The protein below binds the small molecule below.
Small molecule (SMILES): CNc1ncnc2c(C)n[nH]c12

Binding-site contacts:
Ligand atom N06 contacts residue LYS35 of chain 1.A at 3.2 Å (salt-bridge).
Ligand atom C11 contacts residue ASN41 of chain 1.A at 3.2 Å.
Ligand atom C04 contacts residue MET108 of chain 1.A at 4.1 Å (hydrophobic).
Ligand atom C04 contacts residue TRP51 of chain 1.A at 3.9 Å (hydrophobic).
Ligand atom C08 contacts residue ASN37 of chain 1.A at 3.4 Å.
Ligand atom C09 contacts residue ASN37 of chain 1.A at 3.7 Å.
Ligand atom N06 contacts residue ASP150 of chain 1.A at 2.8 Å (salt-bridge).
Ligand atom C07 contacts residue SER36 of chain 1.A at 4.2 Å.
Ligand atom N12 contacts residue SER36 of chain 1.A at 3.8 Å.
Ligand atom C11 contacts residue PRO105 of chain 1.A at 3.7 Å (hydrophobic).
Ligand atom N02 contacts residue SER52 of chain 1.A at 2.7 Å (h-bond).
Ligand atom N02 contacts residue TRP51 of chain 1.A at 3.2 Å.
Ligand atom C03 contacts residue TRP51 of chain 1.A at 3.6 Å (hydrophobic).
Ligand atom C03 contacts residue SER52 of chain 1.A at 4.0 Å.
Ligand atom C03 contacts residue ASN41 of chain 1.A at 4.0 Å.
Ligand atom N10 contacts residue ASN37 of chain 1.A at 2.9 Å (h-bond).
Ligand atom C07 contacts residue MET108 of chain 1.A at 4.1 Å (hydrophobic).
Ligand atom C11 contacts residue ASN38 of chain 1.A at 4.1 Å.
Ligand atom C01 contacts residue TRP51 of chain 1.A at 3.6 Å (hydrophobic).
Ligand atom C01 contacts residue TRP102 of chain 1.A at 3.5 Å (hydrophobic).
Ligand atom C09 contacts residue SER36 of chain 1.A at 3.8 Å.
Ligand atom N05 contacts residue ASP150 of chain 1.A at 3.5 Å (salt-bridge).
Ligand atom C11 contacts residue ASN37 of chain 1.A at 3.5 Å.
Ligand atom N02 contacts residue LEU113 of chain 1.A at 3.9 Å.
Ligand atom N05 contacts residue SER52 of chain 1.A at 4.1 Å.
Ligand atom C01 contacts residue SER52 of chain 1.A at 3.2 Å.
Ligand atom C11 contacts residue SER36 of chain 1.A at 3.4 Å.
Ligand atom C01 contacts residue ASN41 of chain 1.A at 3.9 Å.
Ligand atom N10 contacts residue PRO105 of chain 1.A at 3.6 Å.
Ligand atom C01 contacts residue LEU113 of chain 1.A at 3.8 Å (hydrophobic).
Ligand atom C07 contacts residue LYS35 of chain 1.A at 3.0 Å.
Ligand atom C09 contacts residue LYS35 of chain 1.A at 3.6 Å.
Ligand atom N05 contacts residue LYS35 of chain 1.A at 3.7 Å.
Ligand atom N12 contacts residue TRP51 of chain 1.A at 4.0 Å.
Ligand atom C04 contacts residue LYS35 of chain 1.A at 3.9 Å.
Ligand atom C07 contacts residue ASP150 of chain 1.A at 3.8 Å.
Ligand atom N12 contacts residue ASN41 of chain 1.A at 2.9 Å (h-bond).
Ligand atom N05 contacts residue TRP51 of chain 1.A at 4.1 Å.
Ligand atom C08 contacts residue LYS35 of chain 1.A at 3.3 Å.
Ligand atom N10 contacts residue SER36 of chain 1.A at 3.6 Å.

Sequence of chain 1.A:
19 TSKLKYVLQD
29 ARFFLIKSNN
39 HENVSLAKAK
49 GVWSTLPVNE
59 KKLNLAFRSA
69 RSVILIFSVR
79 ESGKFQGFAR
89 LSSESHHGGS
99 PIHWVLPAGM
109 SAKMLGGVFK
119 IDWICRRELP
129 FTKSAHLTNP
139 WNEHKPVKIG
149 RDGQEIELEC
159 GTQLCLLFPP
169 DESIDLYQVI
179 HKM